Binding-site contacts:
Ligand atom CBL contacts residue ILE275 of chain 1.A at 3.5 Å (hydrophobic).
Ligand atom CAV contacts residue HIS325 of chain 1.A at 3.3 Å.
Ligand atom CAW contacts residue TYR328 of chain 1.A at 3.4 Å (hydrophobic).
Ligand atom CAH contacts residue CYS324 of chain 1.A at 2.7 Å (hydrophobic).
Ligand atom OBG contacts residue PRO321 of chain 1.A at 3.4 Å.
Ligand atom NAN contacts residue PRO276 of chain 1.A at 3.4 Å.
Ligand atom OAK contacts residue HIS373 of chain 1.A at 2.7 Å (h-bond).
Ligand atom CBN contacts residue CYS324 of chain 1.A at 3.0 Å (hydrophobic).
Ligand atom NAE contacts residue ASP274 of chain 1.A at 3.3 Å (salt-bridge).
Ligand atom OBF contacts residue ARG289 of chain 1.A at 3.2 Å.
Ligand atom CBL contacts residue HIS325 of chain 1.A at 3.4 Å.
Ligand atom OBG contacts residue HIS322 of chain 1.A at 2.6 Å (h-bond).
Ligand atom CBD contacts residue CYS324 of chain 1.A at 3.1 Å (hydrophobic).
Ligand atom CAF contacts residue HIS325 of chain 1.A at 3.4 Å.
Ligand atom CAM contacts residue HIS322 of chain 1.A at 3.6 Å.
Ligand atom CAX contacts residue ASP274 of chain 1.A at 3.3 Å.
Ligand atom CAH contacts residue TYR71 of chain 1.A at 3.4 Å (hydrophobic).
Ligand atom CAX contacts residue CYS324 of chain 1.A at 3.6 Å (hydrophobic).
Ligand atom NBP contacts residue CYS324 of chain 1.A at 3.5 Å (h-bond).
Ligand atom CAC contacts residue TYR71 of chain 1.A at 3.3 Å (hydrophobic).
Ligand atom NAN contacts residue ASP274 of chain 1.A at 3.3 Å (salt-bridge).
Ligand atom CAY contacts residue PRO276 of chain 1.A at 3.4 Å (hydrophobic).
Ligand atom CBJ contacts residue CYS324 of chain 1.A at 2.7 Å (hydrophobic).
Ligand atom CAQ contacts residue PRO276 of chain 1.A at 3.6 Å (hydrophobic).
Ligand atom OBQ contacts residue TYR328 of chain 1.A at 3.1 Å.
Ligand atom NAE contacts residue HIS325 of chain 1.A at 3.3 Å.
Ligand atom CBB contacts residue HIS325 of chain 1.A at 3.4 Å.
Ligand atom NBP contacts residue ASP274 of chain 1.A at 2.8 Å (salt-bridge).
Ligand atom NAJ contacts residue TYR328 of chain 1.A at 3.3 Å.
Ligand atom CAA contacts residue PHE283 of chain 1.A at 3.6 Å (hydrophobic).
Ligand atom CAM contacts residue ARG319 of chain 1.A at 3.2 Å.
Ligand atom OBQ contacts residue ASP274 of chain 1.A at 3.3 Å (salt-bridge).
Ligand atom CAC contacts residue CYS324 of chain 1.A at 1.8 Å (hydrophobic).
Ligand atom OBA contacts residue ARG319 of chain 1.A at 2.4 Å (salt-bridge).
Ligand atom CBH contacts residue HIS325 of chain 1.A at 3.5 Å.
Ligand atom CAU contacts residue HIS322 of chain 1.A at 3.6 Å.
Ligand atom CAS contacts residue TYR243 of chain 1.A at 3.6 Å (hydrophobic).
Ligand atom CAQ contacts residue CYS324 of chain 1.A at 3.6 Å (hydrophobic).
Ligand atom OBG contacts residue ARG319 of chain 1.A at 3.3 Å (salt-bridge).
Ligand atom CAT contacts residue THR273 of chain 1.A at 3.4 Å.

Sequence of chain 1.A:
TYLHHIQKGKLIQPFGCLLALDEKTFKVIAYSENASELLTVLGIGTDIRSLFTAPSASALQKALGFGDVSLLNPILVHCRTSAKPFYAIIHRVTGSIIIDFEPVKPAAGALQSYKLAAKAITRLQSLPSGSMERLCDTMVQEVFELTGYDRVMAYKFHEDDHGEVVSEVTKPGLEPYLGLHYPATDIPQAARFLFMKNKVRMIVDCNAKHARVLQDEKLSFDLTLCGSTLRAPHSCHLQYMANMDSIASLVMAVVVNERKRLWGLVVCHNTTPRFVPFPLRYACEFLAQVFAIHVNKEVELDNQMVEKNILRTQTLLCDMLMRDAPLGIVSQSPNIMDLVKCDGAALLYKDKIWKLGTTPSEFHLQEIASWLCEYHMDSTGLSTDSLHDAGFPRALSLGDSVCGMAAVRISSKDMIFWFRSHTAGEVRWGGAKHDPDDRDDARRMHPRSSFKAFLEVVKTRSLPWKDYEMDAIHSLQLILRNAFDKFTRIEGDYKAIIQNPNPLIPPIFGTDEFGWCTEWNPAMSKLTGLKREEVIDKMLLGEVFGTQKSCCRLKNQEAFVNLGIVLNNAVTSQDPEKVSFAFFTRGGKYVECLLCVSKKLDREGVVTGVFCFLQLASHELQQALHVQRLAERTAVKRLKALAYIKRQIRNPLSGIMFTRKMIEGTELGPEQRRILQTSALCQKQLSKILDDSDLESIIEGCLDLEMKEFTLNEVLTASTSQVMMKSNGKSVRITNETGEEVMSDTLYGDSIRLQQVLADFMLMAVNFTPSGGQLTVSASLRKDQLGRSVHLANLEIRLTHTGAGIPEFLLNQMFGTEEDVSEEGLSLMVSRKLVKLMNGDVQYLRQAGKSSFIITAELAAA

The protein below binds the small molecule below.
Small molecule (SMILES): C=CC1=C(C)/C(=C/C2=N/C(=C\c3[nH]c(/C=C4\NC(=O)[C@H](C)[C@H]4CC)c(C)c3CCC(=O)O)C(CCC(=O)O)=C2C)NC1=O